Binding-site contacts:
Ligand atom C8 contacts residue LEU28 of chain 1.A at 3.5 Å (hydrophobic).
Ligand atom C18 contacts residue SER188 of chain 1.A at 3.5 Å.
Ligand atom C28 contacts residue ALA183 of chain 1.A at 3.5 Å (hydrophobic).
Ligand atom O34 contacts residue ASP187 of chain 1.A at 3.7 Å.
Ligand atom C16 contacts residue ILE141 of chain 1.A at 3.7 Å (hydrophobic).
Ligand atom N31 contacts residue ASP182 of chain 1.A at 2.8 Å (salt-bridge).
Ligand atom O35 contacts residue ARG26 of chain 1.A at 3.3 Å (salt-bridge).
Ligand atom C21 contacts residue CYS184 of chain 1.A at 3.7 Å (hydrophobic).
Ligand atom O34 contacts residue SER188 of chain 1.A at 3.4 Å.
Ligand atom C15 contacts residue HIS44 of chain 1.A at 3.7 Å.
Ligand atom C20 contacts residue THR206 of chain 1.A at 3.7 Å.
Ligand atom C22 contacts residue THR206 of chain 1.A at 3.7 Å.
Ligand atom N31 contacts residue GLY211 of chain 1.A at 2.9 Å (h-bond).
Ligand atom C25 contacts residue ALA183 of chain 1.A at 3.6 Å (hydrophobic).
Ligand atom C4 contacts residue LEU28 of chain 1.A at 3.5 Å (hydrophobic).
Ligand atom N32 contacts residue ILE141 of chain 1.A at 3.4 Å.
Ligand atom O34 contacts residue LYS185 of chain 1.A at 3.4 Å.
Ligand atom C19 contacts residue ARG26 of chain 1.A at 3.4 Å.
Ligand atom O35 contacts residue ILE141 of chain 1.A at 3.5 Å.
Ligand atom C6 contacts residue SER188 of chain 1.A at 3.6 Å.
Ligand atom N32 contacts residue HIS27 of chain 1.A at 2.8 Å (h-bond).
Ligand atom C29 contacts residue SER188 of chain 1.A at 3.5 Å.
Ligand atom C26 contacts residue ARG26 of chain 1.A at 3.5 Å.
Ligand atom C10 contacts residue LYS185 of chain 1.A at 3.7 Å.
Ligand atom O36 contacts residue HIS27 of chain 1.A at 3.6 Å.
Ligand atom C8 contacts residue HIS27 of chain 1.A at 3.3 Å.
Ligand atom O36 contacts residue ARG26 of chain 1.A at 3.4 Å.
Ligand atom N31 contacts residue ALA183 of chain 1.A at 3.0 Å (h-bond).
Ligand atom C12 contacts residue LYS185 of chain 1.A at 3.6 Å.
Ligand atom O34 contacts residue CYS184 of chain 1.A at 3.2 Å (h-bond).
Ligand atom C27 contacts residue HIS44 of chain 1.A at 3.5 Å.
Ligand atom C6 contacts residue HIS44 of chain 1.A at 3.6 Å.
Ligand atom C2 contacts residue CYS29 of chain 1.A at 3.7 Å (hydrophobic).
Ligand atom C16 contacts residue HIS27 of chain 1.A at 3.5 Å.
Ligand atom C19 contacts residue ILE141 of chain 1.A at 3.4 Å (hydrophobic).
Ligand atom C14 contacts residue GLY186 of chain 1.A at 3.7 Å.
Ligand atom O34 contacts residue GLY186 of chain 1.A at 3.1 Å (h-bond).
Ligand atom C11 contacts residue GLY186 of chain 1.A at 3.4 Å.
Ligand atom N32 contacts residue ARG26 of chain 1.A at 3.8 Å.
Ligand atom C21 contacts residue LYS185 of chain 1.A at 3.7 Å.

The protein below binds the small molecule below.
Small molecule (SMILES): COC(=O)Nc1ccc(-c2ccnc([C@H](Cc3ccccc3)NC(=O)C3CCC(CN)CC3)c2)cc1

Sequence of chain 1.A:
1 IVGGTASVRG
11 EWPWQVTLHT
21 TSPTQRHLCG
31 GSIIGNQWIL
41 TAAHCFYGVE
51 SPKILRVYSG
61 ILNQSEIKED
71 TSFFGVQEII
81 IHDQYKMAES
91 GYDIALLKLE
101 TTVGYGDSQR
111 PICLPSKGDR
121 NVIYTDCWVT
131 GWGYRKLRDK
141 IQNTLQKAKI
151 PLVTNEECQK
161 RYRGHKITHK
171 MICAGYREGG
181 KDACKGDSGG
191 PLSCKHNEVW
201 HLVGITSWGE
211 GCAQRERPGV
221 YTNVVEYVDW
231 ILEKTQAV